Binding-site contacts:
Ligand atom N1 contacts residue GLU229 of chain 1.B at 4.2 Å.
Ligand atom N1 contacts residue CYS231 of chain 1.B at 3.8 Å.
Ligand atom C3 contacts residue GLY228 of chain 1.B at 4.2 Å.
Ligand atom N1 contacts residue ASP199 of chain 1.B at 2.8 Å (salt-bridge).
Ligand atom S2 contacts residue TRP227 of chain 1.B at 3.7 Å.
Ligand atom N2 contacts residue ALA200 of chain 1.B at 3.9 Å.
Ligand atom C1 contacts residue CYS201 of chain 1.B at 4.2 Å (hydrophobic).
Ligand atom C1 contacts residue GLY228 of chain 1.B at 3.6 Å.
Ligand atom C5 contacts residue GLY230 of chain 1.B at 3.3 Å.
Ligand atom C1 contacts residue ALA200 of chain 1.B at 4.0 Å (hydrophobic).
Ligand atom C8 contacts residue GLU202 of chain 1.B at 4.1 Å.
Ligand atom S2 contacts residue GLY228 of chain 1.B at 3.9 Å.
Ligand atom C0 contacts residue ASP199 of chain 1.B at 3.6 Å.
Ligand atom N2 contacts residue ASP199 of chain 1.B at 3.1 Å (salt-bridge).
Ligand atom C5 contacts residue GLY228 of chain 1.B at 3.9 Å.
Ligand atom C7 contacts residue SER205 of chain 1.B at 3.1 Å.
Ligand atom C3 contacts residue TRP227 of chain 1.B at 4.2 Å (hydrophobic).
Ligand atom C0 contacts residue ALA200 of chain 1.B at 3.6 Å (hydrophobic).
Ligand atom C4 contacts residue CYS201 of chain 1.B at 4.2 Å (hydrophobic).
Ligand atom N1 contacts residue ALA200 of chain 1.B at 3.7 Å.
Ligand atom C0 contacts residue GLY230 of chain 1.B at 3.7 Å.
Ligand atom N2 contacts residue GLY238 of chain 1.B at 3.5 Å.
Ligand atom C5 contacts residue CYS201 of chain 1.B at 4.1 Å (hydrophobic).
Ligand atom C3 contacts residue SER205 of chain 1.B at 4.2 Å.
Ligand atom C5 contacts residue CYS231 of chain 1.B at 4.1 Å (hydrophobic).
Ligand atom N2 contacts residue GLY228 of chain 1.B at 4.0 Å.
Ligand atom N2 contacts residue TRP227 of chain 1.B at 3.9 Å.
Ligand atom S2 contacts residue VAL225 of chain 1.B at 3.8 Å.
Ligand atom C9 contacts residue GLU202 of chain 1.B at 4.0 Å.
Ligand atom I9 contacts residue CYS231 of chain 1.B at 4.1 Å.
Ligand atom I9 contacts residue GLY230 of chain 1.B at 4.2 Å.
Ligand atom N1 contacts residue GLY230 of chain 1.B at 2.6 Å (h-bond).
Ligand atom C6 contacts residue SER226 of chain 1.B at 4.1 Å.
Ligand atom C6 contacts residue SER205 of chain 1.B at 3.0 Å.
Ligand atom C1 contacts residue GLY230 of chain 1.B at 3.8 Å.
Ligand atom N1 contacts residue GLY228 of chain 1.B at 3.7 Å.
Ligand atom C4 contacts residue GLU202 of chain 1.B at 4.2 Å.
Ligand atom C1 contacts residue TRP227 of chain 1.B at 4.0 Å (hydrophobic).
Ligand atom C0 contacts residue GLY228 of chain 1.B at 3.5 Å.
Ligand atom C4 contacts residue GLY228 of chain 1.B at 4.2 Å.

The protein below binds the small molecule below.
Small molecule (SMILES): NC(=[NH2+])c1cc2c(I)cccc2s1

Sequence of chain 1.B:
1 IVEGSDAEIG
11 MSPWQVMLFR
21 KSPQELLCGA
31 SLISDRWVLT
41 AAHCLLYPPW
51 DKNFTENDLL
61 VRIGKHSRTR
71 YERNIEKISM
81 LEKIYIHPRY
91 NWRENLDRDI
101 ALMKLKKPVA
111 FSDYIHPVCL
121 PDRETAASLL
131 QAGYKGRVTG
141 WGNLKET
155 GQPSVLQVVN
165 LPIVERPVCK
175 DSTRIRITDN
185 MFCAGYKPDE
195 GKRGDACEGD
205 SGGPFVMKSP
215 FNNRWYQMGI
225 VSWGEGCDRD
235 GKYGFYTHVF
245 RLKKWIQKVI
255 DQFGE